Binding-site contacts:
Ligand atom N contacts residue SER200 of chain 1.A at 3.0 Å (h-bond).
Ligand atom O contacts residue GLN182 of chain 1.A at 3.0 Å (h-bond).
Ligand atom CB contacts residue HIS48 of chain 1.A at 3.8 Å.
Ligand atom O contacts residue GLN182 of chain 1.A at 3.4 Å.
Ligand atom CH3 contacts residue GLY202 of chain 1.A at 3.3 Å.
Ligand atom NE contacts residue TRP201 of chain 1.A at 3.8 Å.
Ligand atom NH1 contacts residue ASP179 of chain 1.A at 2.9 Å (salt-bridge).
Ligand atom O contacts residue GLY202 of chain 1.A at 3.0 Å (h-bond).
Ligand atom CA contacts residue SER185 of chain 1.A at 3.0 Å.
Ligand atom O contacts residue ASP184 of chain 1.A at 3.6 Å (salt-bridge).
Ligand atom CD contacts residue TRP201 of chain 1.A at 3.8 Å (hydrophobic).
Ligand atom C contacts residue GLN182 of chain 1.A at 3.5 Å.
Ligand atom CG2 contacts residue LEU89 of chain 1.A at 3.5 Å (hydrophobic).
Ligand atom CG contacts residue GLN182 of chain 1.A at 3.5 Å.
Ligand atom C contacts residue GLY183 of chain 1.A at 3.7 Å.
Ligand atom NH2 contacts residue ASP179 of chain 1.A at 2.9 Å (salt-bridge).
Ligand atom CB contacts residue SER185 of chain 1.A at 3.1 Å.
Ligand atom C contacts residue SER185 of chain 1.A at 2.6 Å.
Ligand atom CZ contacts residue GLY204 of chain 1.A at 3.7 Å.
Ligand atom C contacts residue GLY202 of chain 1.A at 3.6 Å.
Ligand atom NH2 contacts residue CYS205 of chain 1.A at 3.8 Å.
Ligand atom C contacts residue GLN182 of chain 1.A at 3.8 Å.
Ligand atom NH1 contacts residue GLY212 of chain 1.A at 3.2 Å.
Ligand atom NE contacts residue SER180 of chain 1.A at 3.7 Å.
Ligand atom N contacts residue SER185 of chain 1.A at 3.1 Å (h-bond).
Ligand atom CA contacts residue GLN182 of chain 1.A at 3.6 Å.
Ligand atom CZ contacts residue SER180 of chain 1.A at 3.3 Å.
Ligand atom O contacts residue SER185 of chain 1.A at 2.6 Å (h-bond).
Ligand atom NE contacts residue GLY204 of chain 1.A at 3.7 Å.
Ligand atom NH2 contacts residue GLY204 of chain 1.A at 2.8 Å (h-bond).
Ligand atom O contacts residue TRP201 of chain 1.A at 3.3 Å.
Ligand atom NE contacts residue GLY202 of chain 1.A at 3.7 Å.
Ligand atom CZ contacts residue ASP179 of chain 1.A at 3.5 Å.
Ligand atom CB contacts residue CYS181 of chain 1.A at 3.5 Å (hydrophobic).
Ligand atom NH1 contacts residue SER180 of chain 1.A at 2.9 Å (h-bond).
Ligand atom O contacts residue GLY183 of chain 1.A at 2.9 Å (h-bond).
Ligand atom NH2 contacts residue SER180 of chain 1.A at 3.8 Å.
Ligand atom CA contacts residue SER200 of chain 1.A at 3.8 Å.
Ligand atom O contacts residue CYS181 of chain 1.A at 3.5 Å (h-bond).
Ligand atom NH2 contacts residue GLY202 of chain 1.A at 3.8 Å.

A small-molecule ligand and the protein it binds are described below.
Small molecule (SMILES): CC(=O)N[C@H](C(=O)N[C@H](C=O)CCCN=C(N)N)[C@@H](C)O

Sequence of chain 1.A:
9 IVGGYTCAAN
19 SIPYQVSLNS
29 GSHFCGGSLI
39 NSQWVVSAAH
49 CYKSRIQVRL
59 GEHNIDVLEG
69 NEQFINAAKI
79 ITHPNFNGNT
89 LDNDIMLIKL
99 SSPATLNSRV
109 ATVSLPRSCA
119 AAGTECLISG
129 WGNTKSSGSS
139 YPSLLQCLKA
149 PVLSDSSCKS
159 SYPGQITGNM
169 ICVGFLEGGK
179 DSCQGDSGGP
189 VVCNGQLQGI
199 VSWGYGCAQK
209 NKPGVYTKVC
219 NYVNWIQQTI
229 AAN